Binding-site contacts:
Ligand atom O6 contacts residue LEU634 of chain 1.B at 3.8 Å.
Ligand atom C2 contacts residue ASN630 of chain 1.B at 4.0 Å.
Ligand atom O5 contacts residue LEU657 of chain 1.B at 3.5 Å.
Ligand atom C5 contacts residue ASN654 of chain 1.B at 3.6 Å.
Ligand atom O6 contacts residue LEU657 of chain 1.B at 3.5 Å.
Ligand atom C1 contacts residue ASN654 of chain 1.B at 1.4 Å.
Ligand atom C1 contacts residue THR656 of chain 1.B at 4.4 Å.
Ligand atom C6 contacts residue LEU657 of chain 1.B at 4.0 Å (hydrophobic).
Ligand atom O7 contacts residue ASN630 of chain 1.B at 4.2 Å.
Ligand atom C1 contacts residue ASN630 of chain 1.B at 3.9 Å.
Ligand atom C7 contacts residue ASN654 of chain 1.B at 3.6 Å.
Ligand atom C1 contacts residue LEU657 of chain 1.B at 4.2 Å (hydrophobic).
Ligand atom C3 contacts residue ASN654 of chain 1.B at 3.8 Å.
Ligand atom C2 contacts residue ASN654 of chain 1.B at 2.5 Å.
Ligand atom O7 contacts residue ASN654 of chain 1.B at 3.7 Å.
Ligand atom O5 contacts residue ASN630 of chain 1.B at 3.6 Å.
Ligand atom C8 contacts residue PHE652 of chain 1.B at 3.9 Å (hydrophobic).
Ligand atom C5 contacts residue LEU657 of chain 1.B at 4.2 Å (hydrophobic).
Ligand atom C4 contacts residue ASN654 of chain 1.B at 4.2 Å.
Ligand atom O7 contacts residue PHE652 of chain 1.B at 3.4 Å.
Ligand atom O5 contacts residue ASN654 of chain 1.B at 2.3 Å (h-bond).
Ligand atom C7 contacts residue PHE652 of chain 1.B at 3.8 Å (hydrophobic).
Ligand atom N2 contacts residue ASN654 of chain 1.B at 3.0 Å (h-bond).

The protein below binds the small molecule below.
Small molecule (SMILES): CC(=O)N[C@@H]1[C@@H](O)[C@H](O)[C@@H](CO)O[C@H]1O

Sequence of chain 1.B:
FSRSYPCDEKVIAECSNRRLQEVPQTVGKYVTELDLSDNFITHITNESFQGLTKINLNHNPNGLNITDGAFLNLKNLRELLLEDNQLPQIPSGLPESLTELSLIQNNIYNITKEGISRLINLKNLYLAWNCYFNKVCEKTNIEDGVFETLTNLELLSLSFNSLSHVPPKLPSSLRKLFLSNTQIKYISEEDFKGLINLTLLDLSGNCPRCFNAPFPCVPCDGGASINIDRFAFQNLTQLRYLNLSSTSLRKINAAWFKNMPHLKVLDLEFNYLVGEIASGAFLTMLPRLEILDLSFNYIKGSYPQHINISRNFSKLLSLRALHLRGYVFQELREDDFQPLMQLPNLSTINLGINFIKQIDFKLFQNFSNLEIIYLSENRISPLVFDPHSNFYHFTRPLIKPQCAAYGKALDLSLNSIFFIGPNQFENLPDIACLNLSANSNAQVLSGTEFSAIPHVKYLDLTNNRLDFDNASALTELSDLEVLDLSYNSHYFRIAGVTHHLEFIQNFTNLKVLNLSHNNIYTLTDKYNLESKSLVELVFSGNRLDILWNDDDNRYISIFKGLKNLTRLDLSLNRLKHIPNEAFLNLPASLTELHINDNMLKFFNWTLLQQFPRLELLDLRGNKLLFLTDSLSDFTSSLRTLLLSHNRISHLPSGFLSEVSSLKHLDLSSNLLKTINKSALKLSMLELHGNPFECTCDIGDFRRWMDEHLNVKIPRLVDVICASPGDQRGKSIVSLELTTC